Sequence of chain 1.G:
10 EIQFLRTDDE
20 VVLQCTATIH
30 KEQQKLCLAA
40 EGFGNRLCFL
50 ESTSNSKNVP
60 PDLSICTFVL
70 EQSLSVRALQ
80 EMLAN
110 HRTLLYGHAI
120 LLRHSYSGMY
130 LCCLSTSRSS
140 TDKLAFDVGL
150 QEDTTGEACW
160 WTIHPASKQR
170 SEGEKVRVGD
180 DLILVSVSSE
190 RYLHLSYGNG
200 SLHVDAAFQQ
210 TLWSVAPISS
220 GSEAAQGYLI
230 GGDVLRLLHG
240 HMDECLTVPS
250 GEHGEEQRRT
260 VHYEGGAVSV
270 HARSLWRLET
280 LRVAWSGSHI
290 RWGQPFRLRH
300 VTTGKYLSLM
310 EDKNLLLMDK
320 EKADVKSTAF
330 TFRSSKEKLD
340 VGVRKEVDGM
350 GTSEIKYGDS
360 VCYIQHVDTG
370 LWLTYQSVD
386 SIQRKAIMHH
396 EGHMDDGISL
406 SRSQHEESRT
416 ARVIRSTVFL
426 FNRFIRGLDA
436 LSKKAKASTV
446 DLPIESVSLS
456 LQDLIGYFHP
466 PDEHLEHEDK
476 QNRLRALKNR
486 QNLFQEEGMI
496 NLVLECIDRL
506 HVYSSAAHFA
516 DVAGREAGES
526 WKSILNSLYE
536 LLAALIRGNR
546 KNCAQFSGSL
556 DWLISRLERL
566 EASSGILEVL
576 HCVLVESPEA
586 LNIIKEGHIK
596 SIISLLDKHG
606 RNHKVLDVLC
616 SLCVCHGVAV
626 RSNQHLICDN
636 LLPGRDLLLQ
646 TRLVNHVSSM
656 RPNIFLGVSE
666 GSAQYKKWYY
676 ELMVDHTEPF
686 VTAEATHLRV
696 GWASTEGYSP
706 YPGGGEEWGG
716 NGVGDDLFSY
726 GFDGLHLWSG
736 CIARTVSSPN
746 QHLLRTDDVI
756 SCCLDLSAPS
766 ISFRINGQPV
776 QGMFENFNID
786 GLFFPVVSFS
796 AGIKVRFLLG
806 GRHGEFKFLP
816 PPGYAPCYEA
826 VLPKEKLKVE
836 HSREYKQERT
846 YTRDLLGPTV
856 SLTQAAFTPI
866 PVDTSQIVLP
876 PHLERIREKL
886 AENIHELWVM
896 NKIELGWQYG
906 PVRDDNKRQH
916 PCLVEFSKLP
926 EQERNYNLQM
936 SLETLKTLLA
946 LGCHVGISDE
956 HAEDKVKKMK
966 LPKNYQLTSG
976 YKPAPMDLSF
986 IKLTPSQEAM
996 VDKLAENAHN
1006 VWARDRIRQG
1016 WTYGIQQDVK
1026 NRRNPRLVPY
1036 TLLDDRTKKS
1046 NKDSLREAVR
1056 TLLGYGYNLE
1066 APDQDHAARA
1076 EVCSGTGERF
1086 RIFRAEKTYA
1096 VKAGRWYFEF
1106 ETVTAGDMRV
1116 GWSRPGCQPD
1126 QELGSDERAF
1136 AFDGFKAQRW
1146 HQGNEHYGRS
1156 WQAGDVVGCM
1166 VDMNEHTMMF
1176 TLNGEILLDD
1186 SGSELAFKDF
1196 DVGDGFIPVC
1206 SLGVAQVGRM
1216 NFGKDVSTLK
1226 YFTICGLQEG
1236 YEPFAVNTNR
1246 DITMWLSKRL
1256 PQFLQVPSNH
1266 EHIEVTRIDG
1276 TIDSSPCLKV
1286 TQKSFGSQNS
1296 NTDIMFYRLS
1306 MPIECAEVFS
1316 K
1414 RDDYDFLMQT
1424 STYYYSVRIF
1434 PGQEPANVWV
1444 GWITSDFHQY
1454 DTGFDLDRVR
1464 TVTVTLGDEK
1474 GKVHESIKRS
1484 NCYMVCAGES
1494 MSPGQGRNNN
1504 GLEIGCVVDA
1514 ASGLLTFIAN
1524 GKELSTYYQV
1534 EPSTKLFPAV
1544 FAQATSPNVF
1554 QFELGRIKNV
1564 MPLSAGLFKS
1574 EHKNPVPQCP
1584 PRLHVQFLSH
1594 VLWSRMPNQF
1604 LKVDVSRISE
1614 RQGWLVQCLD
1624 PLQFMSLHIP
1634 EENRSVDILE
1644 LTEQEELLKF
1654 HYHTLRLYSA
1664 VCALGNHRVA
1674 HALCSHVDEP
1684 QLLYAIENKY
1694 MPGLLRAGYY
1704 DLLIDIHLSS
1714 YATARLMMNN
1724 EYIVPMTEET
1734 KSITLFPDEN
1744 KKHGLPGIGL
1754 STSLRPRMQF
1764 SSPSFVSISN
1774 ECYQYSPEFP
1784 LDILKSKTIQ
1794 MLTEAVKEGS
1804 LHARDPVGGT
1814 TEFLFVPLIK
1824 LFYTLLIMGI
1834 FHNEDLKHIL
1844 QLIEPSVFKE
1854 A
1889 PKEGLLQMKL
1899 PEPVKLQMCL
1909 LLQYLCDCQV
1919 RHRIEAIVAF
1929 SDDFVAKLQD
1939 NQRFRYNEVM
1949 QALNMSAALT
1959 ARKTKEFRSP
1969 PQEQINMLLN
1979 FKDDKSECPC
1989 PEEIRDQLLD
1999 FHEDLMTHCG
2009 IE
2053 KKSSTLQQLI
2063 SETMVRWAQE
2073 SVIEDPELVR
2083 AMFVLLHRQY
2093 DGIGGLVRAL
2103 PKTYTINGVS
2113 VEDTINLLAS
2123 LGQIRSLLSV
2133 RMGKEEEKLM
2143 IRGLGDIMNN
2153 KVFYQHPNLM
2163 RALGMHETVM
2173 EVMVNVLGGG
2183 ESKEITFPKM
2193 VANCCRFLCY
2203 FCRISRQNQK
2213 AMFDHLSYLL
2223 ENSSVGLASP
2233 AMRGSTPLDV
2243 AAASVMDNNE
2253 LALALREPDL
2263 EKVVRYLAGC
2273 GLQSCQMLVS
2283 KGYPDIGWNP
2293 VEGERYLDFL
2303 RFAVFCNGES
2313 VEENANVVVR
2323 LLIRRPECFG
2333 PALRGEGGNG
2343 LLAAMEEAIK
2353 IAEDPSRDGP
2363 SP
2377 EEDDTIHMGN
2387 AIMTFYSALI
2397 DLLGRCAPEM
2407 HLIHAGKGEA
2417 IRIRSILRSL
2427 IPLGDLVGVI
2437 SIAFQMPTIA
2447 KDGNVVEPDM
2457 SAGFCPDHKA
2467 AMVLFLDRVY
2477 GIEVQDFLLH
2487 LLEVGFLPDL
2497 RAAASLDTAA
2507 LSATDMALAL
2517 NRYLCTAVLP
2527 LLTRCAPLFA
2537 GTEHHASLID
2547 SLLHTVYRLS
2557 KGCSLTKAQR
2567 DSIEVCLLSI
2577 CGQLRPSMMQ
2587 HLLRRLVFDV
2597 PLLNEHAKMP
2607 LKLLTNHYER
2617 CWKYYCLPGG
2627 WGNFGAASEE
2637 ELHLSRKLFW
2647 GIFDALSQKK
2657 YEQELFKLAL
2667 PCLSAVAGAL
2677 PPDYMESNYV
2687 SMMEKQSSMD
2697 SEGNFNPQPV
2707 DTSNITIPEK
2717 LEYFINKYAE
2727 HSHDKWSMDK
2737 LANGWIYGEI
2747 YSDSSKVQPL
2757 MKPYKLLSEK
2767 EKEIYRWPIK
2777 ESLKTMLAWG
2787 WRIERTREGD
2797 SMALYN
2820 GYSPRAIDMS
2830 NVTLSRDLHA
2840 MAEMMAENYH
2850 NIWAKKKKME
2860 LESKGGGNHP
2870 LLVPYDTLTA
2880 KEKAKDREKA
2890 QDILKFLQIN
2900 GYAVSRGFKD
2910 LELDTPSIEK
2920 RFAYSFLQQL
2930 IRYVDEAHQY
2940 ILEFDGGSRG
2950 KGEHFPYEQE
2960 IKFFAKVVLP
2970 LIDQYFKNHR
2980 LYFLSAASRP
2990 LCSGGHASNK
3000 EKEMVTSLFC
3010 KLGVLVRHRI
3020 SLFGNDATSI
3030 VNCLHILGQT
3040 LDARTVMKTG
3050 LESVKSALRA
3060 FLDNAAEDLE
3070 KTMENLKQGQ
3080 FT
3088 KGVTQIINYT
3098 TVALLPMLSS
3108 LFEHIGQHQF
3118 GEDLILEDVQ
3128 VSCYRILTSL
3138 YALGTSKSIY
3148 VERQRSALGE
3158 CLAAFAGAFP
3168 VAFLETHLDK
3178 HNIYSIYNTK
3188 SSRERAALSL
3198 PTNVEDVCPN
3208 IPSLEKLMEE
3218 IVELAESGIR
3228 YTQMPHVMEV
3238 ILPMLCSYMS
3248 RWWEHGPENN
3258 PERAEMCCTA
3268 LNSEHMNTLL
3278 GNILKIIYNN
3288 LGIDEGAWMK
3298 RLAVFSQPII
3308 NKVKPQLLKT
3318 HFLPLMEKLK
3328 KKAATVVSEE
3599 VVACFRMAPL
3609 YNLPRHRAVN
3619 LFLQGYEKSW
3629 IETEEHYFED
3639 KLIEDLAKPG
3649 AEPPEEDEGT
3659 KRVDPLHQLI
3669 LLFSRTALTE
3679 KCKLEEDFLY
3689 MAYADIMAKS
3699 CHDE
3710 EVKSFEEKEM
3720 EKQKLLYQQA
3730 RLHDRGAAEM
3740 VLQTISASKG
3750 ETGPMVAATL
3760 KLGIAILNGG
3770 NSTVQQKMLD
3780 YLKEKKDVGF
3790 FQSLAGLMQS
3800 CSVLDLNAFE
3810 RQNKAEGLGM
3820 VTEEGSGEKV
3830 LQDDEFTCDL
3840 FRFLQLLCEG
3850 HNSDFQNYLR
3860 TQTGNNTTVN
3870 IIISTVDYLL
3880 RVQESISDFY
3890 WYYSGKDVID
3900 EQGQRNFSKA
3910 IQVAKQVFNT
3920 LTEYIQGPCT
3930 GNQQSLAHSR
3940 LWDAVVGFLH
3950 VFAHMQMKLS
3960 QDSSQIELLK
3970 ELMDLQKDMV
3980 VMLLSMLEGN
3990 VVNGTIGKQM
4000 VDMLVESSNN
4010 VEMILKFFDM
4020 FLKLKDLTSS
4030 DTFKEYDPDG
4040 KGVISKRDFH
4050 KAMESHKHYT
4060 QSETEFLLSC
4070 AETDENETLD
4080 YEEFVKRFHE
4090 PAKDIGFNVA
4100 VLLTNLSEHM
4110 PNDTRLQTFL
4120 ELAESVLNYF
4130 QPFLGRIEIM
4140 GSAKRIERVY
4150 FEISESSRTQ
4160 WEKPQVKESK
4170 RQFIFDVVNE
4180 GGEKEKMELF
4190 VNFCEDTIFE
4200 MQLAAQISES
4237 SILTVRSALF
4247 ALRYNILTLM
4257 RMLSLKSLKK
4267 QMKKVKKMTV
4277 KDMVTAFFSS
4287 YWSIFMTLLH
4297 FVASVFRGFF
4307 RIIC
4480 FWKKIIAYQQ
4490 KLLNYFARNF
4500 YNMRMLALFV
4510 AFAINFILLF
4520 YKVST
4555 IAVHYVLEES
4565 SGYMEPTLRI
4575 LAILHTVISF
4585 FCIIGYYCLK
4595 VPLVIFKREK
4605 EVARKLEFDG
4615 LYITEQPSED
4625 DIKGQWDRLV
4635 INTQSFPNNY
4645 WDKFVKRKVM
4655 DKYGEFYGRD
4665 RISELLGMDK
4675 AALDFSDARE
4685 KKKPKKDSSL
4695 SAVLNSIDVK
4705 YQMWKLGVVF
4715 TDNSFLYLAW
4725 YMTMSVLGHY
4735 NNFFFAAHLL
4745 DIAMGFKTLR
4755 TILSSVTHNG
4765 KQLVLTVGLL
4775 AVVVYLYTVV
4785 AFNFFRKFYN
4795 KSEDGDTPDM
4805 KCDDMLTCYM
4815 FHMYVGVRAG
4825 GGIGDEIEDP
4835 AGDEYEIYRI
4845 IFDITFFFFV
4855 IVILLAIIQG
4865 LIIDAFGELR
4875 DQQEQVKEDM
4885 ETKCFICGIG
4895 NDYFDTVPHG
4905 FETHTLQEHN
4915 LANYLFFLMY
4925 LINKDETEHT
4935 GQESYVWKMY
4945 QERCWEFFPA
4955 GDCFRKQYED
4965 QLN

A small-molecule ligand and the protein it binds are described below.
Small molecule (SMILES): O=c1[nH]c(=O)c2nc[nH]c2[nH]1

Binding-site contacts:
Ligand atom C4 contacts residue ILE4926 of chain 1.G at 3.8 Å (hydrophobic).
Ligand atom O2 contacts residue TRP4645 of chain 1.G at 3.6 Å.
Ligand atom N1 contacts residue ILE4926 of chain 1.G at 4.2 Å.
Ligand atom O6 contacts residue GLU4194 of chain 1.G at 4.4 Å.
Ligand atom N7 contacts residue TRP4645 of chain 1.G at 3.5 Å.
Ligand atom O2 contacts residue GLN4945 of chain 1.G at 4.1 Å.
Ligand atom O2 contacts residue TYR4944 of chain 1.G at 3.6 Å.
Ligand atom O6 contacts residue TYR4944 of chain 1.G at 4.2 Å.
Ligand atom N1 contacts residue TYR4944 of chain 1.G at 3.4 Å (h-bond).
Ligand atom N9 contacts residue TRP4645 of chain 1.G at 4.0 Å.
Ligand atom N7 contacts residue ILE4926 of chain 1.G at 4.3 Å.
Ligand atom C2 contacts residue ILE4926 of chain 1.G at 4.2 Å (hydrophobic).
Ligand atom C6 contacts residue ILE4926 of chain 1.G at 4.0 Å (hydrophobic).
Ligand atom N3 contacts residue TRP4645 of chain 1.G at 3.5 Å.
Ligand atom O6 contacts residue ILE4926 of chain 1.G at 4.4 Å.
Ligand atom C5 contacts residue ILE4926 of chain 1.G at 3.9 Å (hydrophobic).
Ligand atom N3 contacts residue ILE4926 of chain 1.G at 3.8 Å.
Ligand atom C8 contacts residue TRP4645 of chain 1.G at 3.7 Å (hydrophobic).
Ligand atom O2 contacts residue TRP4941 of chain 1.G at 3.5 Å.
Ligand atom N3 contacts residue TRP4941 of chain 1.G at 3.9 Å.
Ligand atom C4 contacts residue TRP4645 of chain 1.G at 3.6 Å (hydrophobic).
Ligand atom N1 contacts residue TRP4645 of chain 1.G at 3.7 Å.
Ligand atom C5 contacts residue TRP4645 of chain 1.G at 3.6 Å (hydrophobic).
Ligand atom C2 contacts residue TRP4645 of chain 1.G at 3.8 Å (hydrophobic).
Ligand atom N9 contacts residue ILE4926 of chain 1.G at 3.6 Å.
Ligand atom C6 contacts residue TYR4944 of chain 1.G at 4.2 Å (hydrophobic).
Ligand atom C8 contacts residue ILE4926 of chain 1.G at 3.8 Å (hydrophobic).
Ligand atom C6 contacts residue TRP4645 of chain 1.G at 3.7 Å (hydrophobic).
Ligand atom O6 contacts residue TRP4645 of chain 1.G at 3.7 Å.
Ligand atom C2 contacts residue TYR4944 of chain 1.G at 4.0 Å (hydrophobic).
Ligand atom C2 contacts residue TRP4941 of chain 1.G at 4.0 Å (hydrophobic).